Sequence of chain 2.A:
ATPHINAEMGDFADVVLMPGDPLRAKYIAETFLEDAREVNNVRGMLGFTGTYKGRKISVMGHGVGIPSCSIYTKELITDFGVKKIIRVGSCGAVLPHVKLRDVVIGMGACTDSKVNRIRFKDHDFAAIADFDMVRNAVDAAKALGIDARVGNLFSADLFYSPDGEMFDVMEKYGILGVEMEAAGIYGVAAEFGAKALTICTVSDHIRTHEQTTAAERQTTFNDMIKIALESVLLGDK

Sequence of chain 1.A:
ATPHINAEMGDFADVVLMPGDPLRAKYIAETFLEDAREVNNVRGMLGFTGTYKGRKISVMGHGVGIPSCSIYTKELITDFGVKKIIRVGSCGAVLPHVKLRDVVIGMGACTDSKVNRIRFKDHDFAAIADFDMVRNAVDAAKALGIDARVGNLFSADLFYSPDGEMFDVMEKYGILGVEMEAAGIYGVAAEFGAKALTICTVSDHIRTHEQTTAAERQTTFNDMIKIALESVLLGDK

Binding-site contacts:
Ligand atom N9 contacts residue PHE159 of chain 1.A at 3.8 Å.
Ligand atom O4' contacts residue PHE159 of chain 1.A at 3.9 Å.
Ligand atom O4' contacts residue SER90 of chain 1.A at 3.6 Å (h-bond).
Ligand atom C8 contacts residue PHE159 of chain 1.A at 3.9 Å (hydrophobic).
Ligand atom N9 contacts residue VAL178 of chain 1.A at 3.8 Å.
Ligand atom C5 contacts residue PHE159 of chain 1.A at 3.7 Å (hydrophobic).
Ligand atom C6' contacts residue PHE159 of chain 1.A at 3.9 Å (hydrophobic).
Ligand atom C4 contacts residue PHE159 of chain 1.A at 3.6 Å (hydrophobic).
Ligand atom C2' contacts residue CYS91 of chain 1.A at 3.8 Å (hydrophobic).
Ligand atom C2 contacts residue MET180 of chain 1.A at 3.9 Å (hydrophobic).
Ligand atom N3 contacts residue VAL178 of chain 1.A at 3.5 Å (h-bond).
Ligand atom C2 contacts residue VAL178 of chain 1.A at 3.7 Å (hydrophobic).
Ligand atom C4' contacts residue PO41 of chain 1.D at 3.9 Å.
Ligand atom C6' contacts residue ILE206 of chain 1.A at 3.6 Å (hydrophobic).
Ligand atom O5' contacts residue ARG43 of chain 2.A at 3.3 Å (salt-bridge).
Ligand atom C5' contacts residue PHE159 of chain 1.A at 3.9 Å (hydrophobic).
Ligand atom O5' contacts residue HIS4 of chain 2.A at 2.7 Å (h-bond).
Ligand atom O3' contacts residue MET180 of chain 1.A at 3.7 Å.
Ligand atom N3 contacts residue PHE159 of chain 1.A at 3.9 Å.
Ligand atom C2' contacts residue SER90 of chain 1.A at 3.4 Å.
Ligand atom C1' contacts residue CYS91 of chain 1.A at 4.0 Å (hydrophobic).
Ligand atom O3' contacts residue GLU181 of chain 1.A at 3.7 Å.
Ligand atom C5' contacts residue HIS4 of chain 2.A at 3.7 Å.
Ligand atom N7 contacts residue ASP204 of chain 1.A at 3.6 Å.
Ligand atom N1 contacts residue VAL178 of chain 1.A at 3.7 Å.
Ligand atom N3 contacts residue MET180 of chain 1.A at 3.9 Å.
Ligand atom N1 contacts residue PHE159 of chain 1.A at 3.9 Å.
Ligand atom O3' contacts residue ARG87 of chain 1.A at 3.7 Å.
Ligand atom N9 contacts residue GLY92 of chain 1.A at 4.0 Å.
Ligand atom C4' contacts residue SER90 of chain 1.A at 3.8 Å.
Ligand atom C3' contacts residue PO41 of chain 1.D at 3.7 Å.
Ligand atom C8 contacts residue ASP204 of chain 1.A at 3.4 Å.
Ligand atom N3 contacts residue GLU179 of chain 1.A at 4.0 Å.
Ligand atom C2' contacts residue GLU179 of chain 1.A at 3.7 Å.
Ligand atom C4 contacts residue VAL178 of chain 1.A at 3.6 Å (hydrophobic).
Ligand atom O3' contacts residue PO41 of chain 1.D at 2.8 Å (h-bond).
Ligand atom C1' contacts residue SER90 of chain 1.A at 3.7 Å.
Ligand atom N7 contacts residue PHE159 of chain 1.A at 3.9 Å.
Ligand atom C2' contacts residue VAL178 of chain 1.A at 3.6 Å (hydrophobic).
Ligand atom C8 contacts residue GLY92 of chain 1.A at 3.8 Å.

A protein and the small-molecule ligand that binds it are described below.
Small molecule (SMILES): Cc1ncnc2c1ncn2[C@H]1C[C@H](O)[C@@H](CO)O1